A protein and the small-molecule ligand that binds it are described below.
Small molecule (SMILES): COc1cc2nc(-c3nccs3)n(-c3ccc4c(N)nc(N)nc4c3)c2cc1OC

Binding-site contacts:
Ligand atom C6 contacts residue NAP1 of chain 1.B at 3.7 Å.
Ligand atom C19 contacts residue LEU29 of chain 1.A at 3.8 Å (hydrophobic).
Ligand atom C3 contacts residue ASP28 of chain 1.A at 3.5 Å.
Ligand atom C8 contacts residue PHE93 of chain 1.A at 3.4 Å (hydrophobic).
Ligand atom C25 contacts residue LEU21 of chain 1.A at 3.5 Å (hydrophobic).
Ligand atom N4 contacts residue VAL32 of chain 1.A at 3.4 Å.
Ligand atom C7 contacts residue NAP1 of chain 1.B at 3.5 Å.
Ligand atom C1 contacts residue NAP1 of chain 1.B at 3.3 Å.
Ligand atom N26 contacts residue LEU21 of chain 1.A at 3.4 Å.
Ligand atom N4 contacts residue ASP28 of chain 1.A at 2.9 Å (salt-bridge).
Ligand atom C24 contacts residue NAP1 of chain 1.B at 3.1 Å.
Ligand atom C3 contacts residue VAL32 of chain 1.A at 3.3 Å (hydrophobic).
Ligand atom N2 contacts residue ALA8 of chain 1.A at 3.7 Å.
Ligand atom N2 contacts residue VAL32 of chain 1.A at 3.9 Å.
Ligand atom N11 contacts residue LEU6 of chain 1.A at 2.7 Å (h-bond).
Ligand atom N2 contacts residue NAP1 of chain 1.B at 3.3 Å (h-bond).
Ligand atom C3 contacts residue NAP1 of chain 1.B at 3.7 Å.
Ligand atom N12 contacts residue VAL7 of chain 1.A at 3.4 Å.
Ligand atom C3 contacts residue ALA8 of chain 1.A at 3.7 Å (hydrophobic).
Ligand atom S23 contacts residue GLN20 of chain 1.A at 3.8 Å.
Ligand atom N12 contacts residue VAL32 of chain 1.A at 3.4 Å.
Ligand atom C1 contacts residue PHE93 of chain 1.A at 3.8 Å (hydrophobic).
Ligand atom N11 contacts residue PHE93 of chain 1.A at 2.8 Å (h-bond).
Ligand atom C6 contacts residue PHE93 of chain 1.A at 3.7 Å (hydrophobic).
Ligand atom C7 contacts residue PHE93 of chain 1.A at 3.3 Å (hydrophobic).
Ligand atom N12 contacts residue ASP28 of chain 1.A at 2.7 Å (salt-bridge).
Ligand atom C25 contacts residue NAP1 of chain 1.B at 3.2 Å.
Ligand atom N11 contacts residue NAP1 of chain 1.B at 3.6 Å.
Ligand atom N2 contacts residue LEU6 of chain 1.A at 3.5 Å.
Ligand atom N12 contacts residue ALA8 of chain 1.A at 3.4 Å (h-bond).
Ligand atom N16 contacts residue ILE51 of chain 1.A at 3.8 Å.
Ligand atom C30 contacts residue LEU55 of chain 1.A at 3.9 Å (hydrophobic).
Ligand atom S23 contacts residue SER50 of chain 1.A at 3.9 Å.
Ligand atom C1 contacts residue LEU6 of chain 1.A at 3.5 Å (hydrophobic).
Ligand atom C18 contacts residue LEU29 of chain 1.A at 3.8 Å (hydrophobic).
Ligand atom C20 contacts residue LEU29 of chain 1.A at 3.8 Å (hydrophobic).
Ligand atom C24 contacts residue SER50 of chain 1.A at 3.8 Å.
Ligand atom N2 contacts residue VAL7 of chain 1.A at 3.4 Å.
Ligand atom C28 contacts residue LEU29 of chain 1.A at 3.5 Å (hydrophobic).
Ligand atom C28 contacts residue VAL32 of chain 1.A at 3.8 Å (hydrophobic).

Sequence of chain 1.A:
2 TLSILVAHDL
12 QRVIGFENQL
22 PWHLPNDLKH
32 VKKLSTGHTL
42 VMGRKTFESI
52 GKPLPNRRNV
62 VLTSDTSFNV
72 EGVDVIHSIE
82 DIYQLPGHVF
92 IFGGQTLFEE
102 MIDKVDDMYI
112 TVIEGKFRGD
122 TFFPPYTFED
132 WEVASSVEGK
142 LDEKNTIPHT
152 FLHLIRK